Sequence of chain 1.A:
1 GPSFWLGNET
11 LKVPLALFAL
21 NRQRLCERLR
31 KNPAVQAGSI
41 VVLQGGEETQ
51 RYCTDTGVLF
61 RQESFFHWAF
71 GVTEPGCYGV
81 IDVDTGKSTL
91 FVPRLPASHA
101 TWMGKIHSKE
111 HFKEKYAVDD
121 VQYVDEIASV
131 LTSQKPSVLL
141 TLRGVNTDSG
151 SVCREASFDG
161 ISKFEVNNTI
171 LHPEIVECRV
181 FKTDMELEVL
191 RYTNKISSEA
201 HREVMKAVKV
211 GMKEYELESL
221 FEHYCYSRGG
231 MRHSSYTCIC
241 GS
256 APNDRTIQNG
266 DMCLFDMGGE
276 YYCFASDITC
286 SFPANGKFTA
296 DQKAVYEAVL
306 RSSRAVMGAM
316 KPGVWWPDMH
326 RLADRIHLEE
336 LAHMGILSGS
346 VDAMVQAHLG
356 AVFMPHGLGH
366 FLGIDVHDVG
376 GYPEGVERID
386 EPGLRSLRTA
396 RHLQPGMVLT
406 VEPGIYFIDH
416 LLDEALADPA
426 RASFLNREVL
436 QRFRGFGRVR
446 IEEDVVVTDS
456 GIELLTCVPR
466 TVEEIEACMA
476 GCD

The protein below binds the small molecule below.
Small molecule (SMILES): NCC(=O)O

Binding-site contacts:
Ligand atom CA contacts residue MN1 of chain 1.C at 4.1 Å.
Ligand atom N contacts residue TYR236 of chain 1.A at 3.3 Å.
Ligand atom O contacts residue ASP282 of chain 1.A at 3.5 Å (salt-bridge).
Ligand atom CA contacts residue ASP271 of chain 1.A at 3.6 Å.
Ligand atom C contacts residue ASP271 of chain 1.A at 4.4 Å.
Ligand atom C contacts residue MN1 of chain 1.D at 3.6 Å.
Ligand atom C contacts residue ASP282 of chain 1.A at 4.2 Å.
Ligand atom N contacts residue PRO1 of chain 1.G at 3.7 Å.
Ligand atom O contacts residue HIS372 of chain 1.A at 2.7 Å (h-bond).
Ligand atom CA contacts residue TYR236 of chain 1.A at 4.5 Å (hydrophobic).
Ligand atom C contacts residue HIS372 of chain 1.A at 3.6 Å.
Ligand atom CA contacts residue HIS372 of chain 1.A at 4.4 Å.
Ligand atom O contacts residue MN1 of chain 1.C at 2.5 Å.
Ligand atom C contacts residue PRO1 of chain 1.G at 1.3 Å (hydrophobic).
Ligand atom C contacts residue MN1 of chain 1.C at 3.3 Å.
Ligand atom N contacts residue MN1 of chain 1.C at 3.8 Å.
Ligand atom N contacts residue MN1 of chain 1.D at 2.7 Å.
Ligand atom O contacts residue GLU407 of chain 1.A at 3.8 Å.
Ligand atom CA contacts residue PRO1 of chain 1.G at 2.4 Å (hydrophobic).
Ligand atom O contacts residue HIS365 of chain 1.A at 3.3 Å (h-bond).
Ligand atom O contacts residue OH1 of chain 1.E at 3.0 Å (h-bond).
Ligand atom O contacts residue PRO1 of chain 1.G at 2.3 Å (h-bond).
Ligand atom C contacts residue GLU407 of chain 1.A at 4.2 Å.
Ligand atom CA contacts residue ASP282 of chain 1.A at 4.4 Å.
Ligand atom C contacts residue OH1 of chain 1.E at 2.8 Å.
Ligand atom N contacts residue ILE239 of chain 1.A at 4.1 Å.
Ligand atom CA contacts residue MN1 of chain 1.D at 3.2 Å.
Ligand atom O contacts residue MN1 of chain 1.D at 3.9 Å.
Ligand atom C contacts residue HIS365 of chain 1.A at 4.4 Å.
Ligand atom N contacts residue ASP271 of chain 1.A at 3.7 Å.
Ligand atom N contacts residue OH1 of chain 1.E at 3.2 Å (h-bond).
Ligand atom CA contacts residue OH1 of chain 1.E at 3.1 Å.
Ligand atom N contacts residue ASP282 of chain 1.A at 3.4 Å (salt-bridge).
Ligand atom CA contacts residue ILE239 of chain 1.A at 3.8 Å (hydrophobic).